Binding-site contacts:
Ligand atom N2 contacts residue GLY389 of chain 1.A at 4.4 Å.
Ligand atom C1 contacts residue ASN397 of chain 1.A at 1.5 Å.
Ligand atom O7 contacts residue ASN397 of chain 1.A at 4.3 Å.
Ligand atom C7 contacts residue GLY389 of chain 1.A at 4.5 Å.
Ligand atom C3 contacts residue ASN397 of chain 1.A at 4.1 Å.
Ligand atom C4 contacts residue ASN397 of chain 1.A at 4.3 Å.
Ligand atom C5 contacts residue ASN397 of chain 1.A at 3.4 Å.
Ligand atom N2 contacts residue ASN397 of chain 1.A at 3.3 Å (h-bond).
Ligand atom C8 contacts residue GLY389 of chain 1.A at 4.4 Å.
Ligand atom C6 contacts residue ASN397 of chain 1.A at 4.0 Å.
Ligand atom C5 contacts residue THR399 of chain 1.A at 4.1 Å.
Ligand atom O5 contacts residue ASN397 of chain 1.A at 2.3 Å (h-bond).
Ligand atom O6 contacts residue THR399 of chain 1.A at 4.4 Å.
Ligand atom C2 contacts residue ASN397 of chain 1.A at 2.9 Å.
Ligand atom C6 contacts residue THR399 of chain 1.A at 4.5 Å.
Ligand atom C7 contacts residue ASN397 of chain 1.A at 4.2 Å.
Ligand atom C8 contacts residue SER388 of chain 1.A at 4.2 Å.
Ligand atom O7 contacts residue ILE390 of chain 1.A at 4.3 Å.

This small molecule binds to this protein.
Small molecule (SMILES): CC(=O)N[C@@H]1[C@@H](O)[C@H](O)[C@@H](CO)O[C@H]1O

Sequence of chain 1.A:
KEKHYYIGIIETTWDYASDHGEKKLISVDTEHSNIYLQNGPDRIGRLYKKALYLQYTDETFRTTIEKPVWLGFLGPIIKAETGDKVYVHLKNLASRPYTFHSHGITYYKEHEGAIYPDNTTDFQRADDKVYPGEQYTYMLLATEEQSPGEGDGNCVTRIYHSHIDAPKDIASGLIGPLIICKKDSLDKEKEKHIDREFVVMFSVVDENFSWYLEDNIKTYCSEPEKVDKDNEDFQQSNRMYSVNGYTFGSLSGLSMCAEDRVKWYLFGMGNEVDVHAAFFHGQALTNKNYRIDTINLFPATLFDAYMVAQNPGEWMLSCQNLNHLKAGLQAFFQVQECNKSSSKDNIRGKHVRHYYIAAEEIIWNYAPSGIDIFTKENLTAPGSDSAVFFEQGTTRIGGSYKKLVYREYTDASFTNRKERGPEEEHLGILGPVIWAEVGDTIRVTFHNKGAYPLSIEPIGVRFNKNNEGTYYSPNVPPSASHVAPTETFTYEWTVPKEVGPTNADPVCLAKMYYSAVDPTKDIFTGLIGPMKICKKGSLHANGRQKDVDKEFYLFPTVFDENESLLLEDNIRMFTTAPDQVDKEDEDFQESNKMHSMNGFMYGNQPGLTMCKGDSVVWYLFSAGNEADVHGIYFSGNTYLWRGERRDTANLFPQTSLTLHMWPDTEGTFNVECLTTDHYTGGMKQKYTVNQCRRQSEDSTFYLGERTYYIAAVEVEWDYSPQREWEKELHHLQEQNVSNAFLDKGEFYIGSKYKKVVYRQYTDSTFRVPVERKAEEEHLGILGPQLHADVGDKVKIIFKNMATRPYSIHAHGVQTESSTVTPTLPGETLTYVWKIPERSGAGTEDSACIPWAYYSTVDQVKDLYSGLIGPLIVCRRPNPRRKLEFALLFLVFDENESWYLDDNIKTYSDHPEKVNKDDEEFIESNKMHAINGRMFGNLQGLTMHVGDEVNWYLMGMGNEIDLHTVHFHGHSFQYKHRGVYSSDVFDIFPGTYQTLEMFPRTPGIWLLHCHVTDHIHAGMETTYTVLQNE